The protein below binds the small molecule below.
Small molecule (SMILES): O=c1ccn([C@@H]2O[C@H](CO)[C@@H](O)[C@H]2O)c(=O)[nH]1

Binding-site contacts:
Ligand atom C5 contacts residue THR95 of chain 1.F at 3.8 Å.
Ligand atom C2 contacts residue GLN166 of chain 1.F at 3.4 Å.
Ligand atom C2' contacts residue THR94 of chain 1.F at 3.8 Å.
Ligand atom O2' contacts residue GLU196 of chain 1.F at 3.5 Å.
Ligand atom C4 contacts residue GLN166 of chain 1.F at 3.4 Å.
Ligand atom C2 contacts residue PHE162 of chain 1.F at 3.6 Å (hydrophobic).
Ligand atom O3' contacts residue GLU198 of chain 1.F at 2.7 Å (salt-bridge).
Ligand atom C6 contacts residue THR94 of chain 1.F at 3.5 Å.
Ligand atom C2' contacts residue MET197 of chain 1.F at 3.7 Å (hydrophobic).
Ligand atom O2' contacts residue ARG91 of chain 1.F at 3.0 Å (salt-bridge).
Ligand atom C4 contacts residue ARG168 of chain 1.F at 3.8 Å.
Ligand atom O4 contacts residue GLN166 of chain 1.F at 3.2 Å (h-bond).
Ligand atom C3' contacts residue GLU198 of chain 1.F at 3.5 Å.
Ligand atom C5 contacts residue GLY96 of chain 1.F at 3.6 Å.
Ligand atom C4 contacts residue PHE162 of chain 1.F at 3.5 Å (hydrophobic).
Ligand atom O2 contacts residue GLN166 of chain 1.F at 2.7 Å (h-bond).
Ligand atom O2 contacts residue GLU196 of chain 1.F at 3.5 Å.
Ligand atom C5' contacts residue HIS8 of chain 1.A at 3.4 Å.
Ligand atom N3 contacts residue ARG168 of chain 1.F at 3.9 Å.
Ligand atom O2' contacts residue MET197 of chain 1.F at 3.3 Å (h-bond).
Ligand atom C5 contacts residue PHE162 of chain 1.F at 3.8 Å (hydrophobic).
Ligand atom O2' contacts residue GLU198 of chain 1.F at 2.9 Å (salt-bridge).
Ligand atom O4' contacts residue THR94 of chain 1.F at 3.4 Å (h-bond).
Ligand atom C2' contacts residue GLU198 of chain 1.F at 3.8 Å.
Ligand atom N1 contacts residue THR94 of chain 1.F at 3.5 Å (h-bond).
Ligand atom C4 contacts residue GLY96 of chain 1.F at 3.7 Å.
Ligand atom N3 contacts residue PHE162 of chain 1.F at 3.5 Å.
Ligand atom O5' contacts residue PHE162 of chain 1.F at 3.9 Å.
Ligand atom O4 contacts residue ARG168 of chain 1.F at 2.9 Å (salt-bridge).
Ligand atom O2' contacts residue THR94 of chain 1.F at 3.4 Å (h-bond).
Ligand atom O2 contacts residue PHE162 of chain 1.F at 3.8 Å.
Ligand atom O5' contacts residue HIS8 of chain 1.A at 2.5 Å (h-bond).
Ligand atom N3 contacts residue TYR195 of chain 1.F at 3.8 Å.
Ligand atom O2 contacts residue MET197 of chain 1.F at 3.2 Å.
Ligand atom N3 contacts residue GLN166 of chain 1.F at 2.8 Å (h-bond).
Ligand atom N1 contacts residue PHE162 of chain 1.F at 3.8 Å.
Ligand atom C6 contacts residue PHE162 of chain 1.F at 3.9 Å (hydrophobic).
Ligand atom C1' contacts residue THR94 of chain 1.F at 3.1 Å.
Ligand atom C5' contacts residue ILE69 of chain 1.F at 3.8 Å (hydrophobic).
Ligand atom O4 contacts residue GLY96 of chain 1.F at 3.6 Å.

Sequence of chain 1.F:
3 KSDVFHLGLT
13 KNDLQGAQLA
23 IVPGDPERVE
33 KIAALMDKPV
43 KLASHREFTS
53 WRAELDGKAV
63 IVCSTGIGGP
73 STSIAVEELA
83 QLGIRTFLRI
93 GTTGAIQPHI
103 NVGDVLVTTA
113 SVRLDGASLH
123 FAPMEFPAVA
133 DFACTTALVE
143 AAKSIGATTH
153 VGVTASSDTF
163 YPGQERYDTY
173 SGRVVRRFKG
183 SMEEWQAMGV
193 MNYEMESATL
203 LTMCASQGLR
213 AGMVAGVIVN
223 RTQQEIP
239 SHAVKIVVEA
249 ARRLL

Sequence of chain 1.A:
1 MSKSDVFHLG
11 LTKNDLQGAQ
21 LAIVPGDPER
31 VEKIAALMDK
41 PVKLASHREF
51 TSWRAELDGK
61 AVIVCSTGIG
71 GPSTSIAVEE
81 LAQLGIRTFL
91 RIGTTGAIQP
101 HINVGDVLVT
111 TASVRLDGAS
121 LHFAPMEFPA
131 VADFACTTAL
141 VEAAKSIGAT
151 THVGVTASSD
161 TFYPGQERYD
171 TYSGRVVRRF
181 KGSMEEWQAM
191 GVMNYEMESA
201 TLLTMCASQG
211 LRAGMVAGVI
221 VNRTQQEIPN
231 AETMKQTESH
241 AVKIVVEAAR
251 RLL